A protein and the small-molecule ligand that binds it are described below.
Small molecule (SMILES): CC(=O)N[C@H]1[C@H](O[C@H]2[C@H](O)[C@@H](NC(C)=O)CO[C@@H]2CO)O[C@H](CO)[C@@H](O)[C@@H]1O

Sequence of chain 1.C:
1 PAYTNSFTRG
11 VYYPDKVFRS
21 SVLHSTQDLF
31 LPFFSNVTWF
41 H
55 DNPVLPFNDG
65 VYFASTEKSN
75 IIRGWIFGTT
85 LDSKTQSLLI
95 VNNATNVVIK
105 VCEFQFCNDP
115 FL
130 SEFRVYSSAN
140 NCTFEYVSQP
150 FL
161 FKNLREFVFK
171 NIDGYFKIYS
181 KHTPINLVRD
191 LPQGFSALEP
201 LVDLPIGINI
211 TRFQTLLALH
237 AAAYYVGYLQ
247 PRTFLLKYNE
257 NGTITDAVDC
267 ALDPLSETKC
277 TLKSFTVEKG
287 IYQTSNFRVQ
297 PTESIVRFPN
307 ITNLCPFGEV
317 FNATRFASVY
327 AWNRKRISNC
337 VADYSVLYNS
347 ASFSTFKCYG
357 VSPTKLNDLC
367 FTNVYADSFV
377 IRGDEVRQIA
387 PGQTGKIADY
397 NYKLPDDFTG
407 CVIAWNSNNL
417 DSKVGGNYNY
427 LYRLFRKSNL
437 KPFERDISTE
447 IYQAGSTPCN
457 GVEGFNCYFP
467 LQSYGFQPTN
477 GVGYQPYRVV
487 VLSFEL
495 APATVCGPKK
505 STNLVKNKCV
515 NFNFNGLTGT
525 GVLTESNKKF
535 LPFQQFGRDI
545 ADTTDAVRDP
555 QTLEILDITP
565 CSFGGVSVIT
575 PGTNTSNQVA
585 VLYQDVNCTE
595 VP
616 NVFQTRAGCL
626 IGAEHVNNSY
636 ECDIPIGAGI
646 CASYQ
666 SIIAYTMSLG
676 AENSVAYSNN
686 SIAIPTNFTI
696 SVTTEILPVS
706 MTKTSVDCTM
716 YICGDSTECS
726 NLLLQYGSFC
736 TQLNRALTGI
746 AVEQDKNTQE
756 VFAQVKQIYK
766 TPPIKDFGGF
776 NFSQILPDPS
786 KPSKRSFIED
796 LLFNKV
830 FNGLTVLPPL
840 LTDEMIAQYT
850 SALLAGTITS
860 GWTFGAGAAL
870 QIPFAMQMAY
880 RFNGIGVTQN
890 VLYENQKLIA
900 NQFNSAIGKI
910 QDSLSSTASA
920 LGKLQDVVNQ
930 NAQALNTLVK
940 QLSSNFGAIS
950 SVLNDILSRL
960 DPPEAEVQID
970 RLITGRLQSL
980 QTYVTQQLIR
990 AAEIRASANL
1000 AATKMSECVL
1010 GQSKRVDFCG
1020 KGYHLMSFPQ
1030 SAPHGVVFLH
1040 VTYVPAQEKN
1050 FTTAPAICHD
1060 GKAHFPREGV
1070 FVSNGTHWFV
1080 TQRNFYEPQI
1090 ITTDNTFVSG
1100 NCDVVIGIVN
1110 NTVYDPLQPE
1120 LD

Binding-site contacts:
Ligand atom C5 contacts residue GLN901 of chain 1.C at 4.3 Å.
Ligand atom O4 contacts residue LEU897 of chain 1.C at 4.0 Å.
Ligand atom C1 contacts residue LEU897 of chain 1.C at 4.2 Å (hydrophobic).
Ligand atom C3 contacts residue ASN692 of chain 1.C at 3.8 Å.
Ligand atom O7 contacts residue LEU897 of chain 1.C at 3.5 Å.
Ligand atom O6 contacts residue GLN901 of chain 1.C at 4.2 Å.
Ligand atom C2 contacts residue ASN692 of chain 1.C at 2.5 Å.
Ligand atom C4 contacts residue ASN692 of chain 1.C at 4.2 Å.
Ligand atom C7 contacts residue LEU897 of chain 1.C at 4.2 Å (hydrophobic).
Ligand atom C1 contacts residue GLN1046 of chain 1.C at 4.3 Å.
Ligand atom O7 contacts residue ASN692 of chain 1.C at 3.2 Å (h-bond).
Ligand atom C5 contacts residue ASN692 of chain 1.C at 3.7 Å.
Ligand atom C3 contacts residue LEU897 of chain 1.C at 4.2 Å (hydrophobic).
Ligand atom C7 contacts residue ASN692 of chain 1.C at 3.2 Å.
Ligand atom C7 contacts residue GLN1046 of chain 1.C at 4.2 Å.
Ligand atom C8 contacts residue THR691 of chain 1.C at 4.4 Å.
Ligand atom O5 contacts residue GLN1046 of chain 1.C at 4.2 Å.
Ligand atom C8 contacts residue ASN692 of chain 1.C at 4.4 Å.
Ligand atom C6 contacts residue GLN901 of chain 1.C at 4.3 Å.
Ligand atom C1 contacts residue ASN692 of chain 1.C at 1.4 Å.
Ligand atom O5 contacts residue ASN692 of chain 1.C at 2.4 Å (h-bond).
Ligand atom O7 contacts residue GLN1046 of chain 1.C at 3.1 Å (h-bond).
Ligand atom C5 contacts residue LEU897 of chain 1.C at 4.1 Å (hydrophobic).
Ligand atom N2 contacts residue ASN692 of chain 1.C at 2.9 Å (h-bond).